The small molecule below binds the protein below.
Small molecule (SMILES): CNc1nc(Cl)nc2c1ncn2CC(=O)Nc1ccccc1

Sequence of chain 1.B:
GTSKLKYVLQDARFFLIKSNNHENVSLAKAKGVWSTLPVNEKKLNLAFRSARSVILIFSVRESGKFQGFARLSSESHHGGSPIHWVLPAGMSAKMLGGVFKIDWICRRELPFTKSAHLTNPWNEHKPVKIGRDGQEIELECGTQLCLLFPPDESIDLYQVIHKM

Binding-site contacts:
Ligand atom C08 contacts residue ASN20 of chain 1.B at 3.3 Å.
Ligand atom N07 contacts residue LYS18 of chain 1.B at 3.4 Å (salt-bridge).
Ligand atom N19 contacts residue ASN20 of chain 1.B at 3.3 Å (h-bond).
Ligand atom N22 contacts residue ASN24 of chain 1.B at 3.0 Å (h-bond).
Ligand atom C20 contacts residue ASN20 of chain 1.B at 3.9 Å.
Ligand atom CL21 contacts residue PRO88 of chain 1.B at 3.8 Å.
Ligand atom CL21 contacts residue ASN20 of chain 1.B at 3.6 Å.
Ligand atom C04 contacts residue MET91 of chain 1.B at 4.0 Å (hydrophobic).
Ligand atom C09 contacts residue SO41 of chain 1.G at 3.6 Å.
Ligand atom C18 contacts residue LYS18 of chain 1.B at 3.9 Å.
Ligand atom C08 contacts residue SO41 of chain 1.G at 3.7 Å.
Ligand atom CL21 contacts residue ASN24 of chain 1.B at 3.2 Å.
Ligand atom CL21 contacts residue SER19 of chain 1.B at 3.3 Å.
Ligand atom C01 contacts residue SER35 of chain 1.B at 3.3 Å.
Ligand atom O17 contacts residue MET91 of chain 1.B at 3.4 Å.
Ligand atom C11 contacts residue ASN20 of chain 1.B at 3.6 Å.
Ligand atom N10 contacts residue ASN20 of chain 1.B at 2.9 Å (h-bond).
Ligand atom C09 contacts residue ASN20 of chain 1.B at 2.9 Å.
Ligand atom N19 contacts residue SER19 of chain 1.B at 3.8 Å.
Ligand atom C20 contacts residue SER19 of chain 1.B at 3.6 Å.
Ligand atom C01 contacts residue TRP85 of chain 1.B at 3.4 Å (hydrophobic).
Ligand atom C06 contacts residue THR36 of chain 1.B at 4.0 Å.
Ligand atom C01 contacts residue ASN24 of chain 1.B at 3.8 Å.
Ligand atom N05 contacts residue THR36 of chain 1.B at 3.8 Å.
Ligand atom C06 contacts residue LYS18 of chain 1.B at 4.0 Å.
Ligand atom N05 contacts residue SER35 of chain 1.B at 3.8 Å.
Ligand atom C11 contacts residue SO41 of chain 1.G at 3.5 Å.
Ligand atom C03 contacts residue SER35 of chain 1.B at 3.9 Å.
Ligand atom N02 contacts residue TRP34 of chain 1.B at 3.5 Å.
Ligand atom C03 contacts residue TRP34 of chain 1.B at 3.7 Å (hydrophobic).
Ligand atom C01 contacts residue TRP34 of chain 1.B at 3.7 Å (hydrophobic).
Ligand atom N10 contacts residue SO41 of chain 1.G at 2.7 Å (h-bond).
Ligand atom C06 contacts residue ASP133 of chain 1.B at 3.2 Å.
Ligand atom N02 contacts residue LEU96 of chain 1.B at 3.8 Å.
Ligand atom C08 contacts residue LYS18 of chain 1.B at 3.1 Å.
Ligand atom C12 contacts residue ASN20 of chain 1.B at 3.7 Å.
Ligand atom N02 contacts residue SER35 of chain 1.B at 2.8 Å (h-bond).
Ligand atom C20 contacts residue ASN24 of chain 1.B at 3.6 Å.
Ligand atom CL21 contacts residue ASN21 of chain 1.B at 2.9 Å.
Ligand atom O17 contacts residue ASN20 of chain 1.B at 3.4 Å (h-bond).